Binding-site contacts:
Ligand atom C7 contacts residue TRP172 of chain 1.C at 4.4 Å (hydrophobic).
Ligand atom C2 contacts residue ASN122 of chain 1.C at 2.4 Å.
Ligand atom C7 contacts residue GLU170 of chain 1.C at 4.5 Å.
Ligand atom O7 contacts residue GLU170 of chain 1.C at 3.9 Å.
Ligand atom C8 contacts residue GLU170 of chain 1.C at 4.2 Å.
Ligand atom C1 contacts residue ASN122 of chain 1.C at 1.4 Å.
Ligand atom C8 contacts residue ASN122 of chain 1.C at 4.5 Å.
Ligand atom C3 contacts residue ASN122 of chain 1.C at 3.8 Å.
Ligand atom O7 contacts residue ASN122 of chain 1.C at 3.4 Å (h-bond).
Ligand atom O5 contacts residue ASN122 of chain 1.C at 2.4 Å (h-bond).
Ligand atom C7 contacts residue ASN122 of chain 1.C at 3.4 Å.
Ligand atom C4 contacts residue ASN122 of chain 1.C at 4.2 Å.
Ligand atom C8 contacts residue VAL120 of chain 1.C at 3.7 Å (hydrophobic).
Ligand atom C8 contacts residue TRP172 of chain 1.C at 3.5 Å (hydrophobic).
Ligand atom C5 contacts residue ASN122 of chain 1.C at 3.7 Å.
Ligand atom N2 contacts residue ASN122 of chain 1.C at 2.9 Å (h-bond).

This small molecule binds to this protein.
Small molecule (SMILES): CC(=O)N[C@@H]1[C@@H](O)[C@H](O)[C@@H](CO)O[C@H]1O

Sequence of chain 1.C:
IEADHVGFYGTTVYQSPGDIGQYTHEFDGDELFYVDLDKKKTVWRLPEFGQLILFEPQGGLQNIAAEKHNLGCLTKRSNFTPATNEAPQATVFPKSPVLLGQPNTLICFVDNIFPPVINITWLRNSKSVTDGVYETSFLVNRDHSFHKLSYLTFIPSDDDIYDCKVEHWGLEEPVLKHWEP